Binding-site contacts:
Ligand atom C1 contacts residue ASN67 of chain 39.A at 1.4 Å.
Ligand atom N2 contacts residue ASN67 of chain 39.A at 2.9 Å (h-bond).
Ligand atom C4 contacts residue ASN67 of chain 39.A at 4.2 Å.
Ligand atom C8 contacts residue MET118 of chain 39.A at 4.3 Å (hydrophobic).
Ligand atom C7 contacts residue ASN67 of chain 39.A at 3.9 Å.
Ligand atom O7 contacts residue ASN67 of chain 39.A at 4.3 Å.
Ligand atom C8 contacts residue PHE90 of chain 39.A at 3.7 Å (hydrophobic).
Ligand atom C2 contacts residue ASN67 of chain 39.A at 2.5 Å.
Ligand atom C8 contacts residue ASN67 of chain 39.A at 4.3 Å.
Ligand atom C3 contacts residue ASN67 of chain 39.A at 3.8 Å.
Ligand atom C5 contacts residue ASN67 of chain 39.A at 3.7 Å.
Ligand atom O5 contacts residue ASN67 of chain 39.A at 2.4 Å (h-bond).

A small-molecule ligand and the protein it binds are described below.
Small molecule (SMILES): CC(=O)N[C@@H]1[C@@H](O)[C@H](O)[C@@H](CO)O[C@H]1O

Sequence of chain 39.A:
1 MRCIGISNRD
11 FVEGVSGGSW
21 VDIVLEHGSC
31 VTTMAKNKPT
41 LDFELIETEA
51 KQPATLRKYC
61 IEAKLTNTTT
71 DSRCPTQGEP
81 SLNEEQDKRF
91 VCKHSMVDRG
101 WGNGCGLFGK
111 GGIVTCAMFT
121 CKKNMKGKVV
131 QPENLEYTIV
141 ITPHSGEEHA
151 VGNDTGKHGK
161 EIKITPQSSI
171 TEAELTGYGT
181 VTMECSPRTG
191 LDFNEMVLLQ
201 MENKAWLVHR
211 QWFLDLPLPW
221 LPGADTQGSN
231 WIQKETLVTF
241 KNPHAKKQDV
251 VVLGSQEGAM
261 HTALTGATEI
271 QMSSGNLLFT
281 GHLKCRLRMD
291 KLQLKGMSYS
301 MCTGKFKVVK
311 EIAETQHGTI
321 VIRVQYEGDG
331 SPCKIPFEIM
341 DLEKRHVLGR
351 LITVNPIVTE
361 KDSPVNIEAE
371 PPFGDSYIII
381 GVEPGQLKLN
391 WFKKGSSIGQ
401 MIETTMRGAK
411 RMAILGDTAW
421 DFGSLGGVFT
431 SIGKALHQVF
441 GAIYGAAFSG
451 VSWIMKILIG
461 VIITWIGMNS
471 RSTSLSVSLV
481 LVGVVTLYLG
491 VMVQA